Sequence of chain 1.F:
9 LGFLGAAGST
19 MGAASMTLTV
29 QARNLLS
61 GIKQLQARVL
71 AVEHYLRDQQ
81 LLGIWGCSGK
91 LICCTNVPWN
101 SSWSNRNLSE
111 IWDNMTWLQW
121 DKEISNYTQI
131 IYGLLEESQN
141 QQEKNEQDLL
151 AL

Binding-site contacts:
Ligand atom C5 contacts residue ASN107 of chain 1.F at 3.9 Å.
Ligand atom C1 contacts residue ASN107 of chain 1.F at 1.5 Å.
Ligand atom C7 contacts residue ASN107 of chain 1.F at 3.8 Å.
Ligand atom O7 contacts residue ASN107 of chain 1.F at 3.9 Å.
Ligand atom C3 contacts residue ASN107 of chain 1.F at 3.9 Å.
Ligand atom C7 contacts residue GLU110 of chain 1.F at 3.7 Å.
Ligand atom C8 contacts residue GLU110 of chain 1.F at 3.5 Å.
Ligand atom C2 contacts residue ASN107 of chain 1.F at 2.5 Å.
Ligand atom N2 contacts residue ASN107 of chain 1.F at 2.8 Å (h-bond).
Ligand atom O5 contacts residue ASN107 of chain 1.F at 2.5 Å (h-bond).
Ligand atom C4 contacts residue ASN107 of chain 1.F at 4.4 Å.
Ligand atom N2 contacts residue GLU110 of chain 1.F at 3.0 Å (salt-bridge).
Ligand atom C1 contacts residue GLU110 of chain 1.F at 3.8 Å.
Ligand atom C2 contacts residue GLU110 of chain 1.F at 4.0 Å.

The small molecule below binds the protein below.
Small molecule (SMILES): CC(=O)N[C@@H]1[C@@H](O)[C@H](O)[C@@H](CO)O[C@H]1O